Sequence of chain 47.A:
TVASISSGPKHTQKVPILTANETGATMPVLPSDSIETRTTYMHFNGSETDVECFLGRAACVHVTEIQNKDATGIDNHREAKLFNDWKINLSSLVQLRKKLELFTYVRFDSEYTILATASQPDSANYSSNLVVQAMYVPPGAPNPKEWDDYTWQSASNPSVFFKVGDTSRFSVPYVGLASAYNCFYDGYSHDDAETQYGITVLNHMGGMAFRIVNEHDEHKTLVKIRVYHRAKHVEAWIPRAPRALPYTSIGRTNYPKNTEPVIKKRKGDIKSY

Sequence of chain 47.C:
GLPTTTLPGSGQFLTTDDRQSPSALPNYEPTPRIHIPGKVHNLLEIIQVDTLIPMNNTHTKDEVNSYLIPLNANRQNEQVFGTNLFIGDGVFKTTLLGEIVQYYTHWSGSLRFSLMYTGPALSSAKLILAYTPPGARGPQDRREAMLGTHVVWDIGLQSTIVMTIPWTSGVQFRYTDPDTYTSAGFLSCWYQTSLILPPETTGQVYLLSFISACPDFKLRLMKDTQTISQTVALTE

The protein below binds the small molecule below.
Small molecule (SMILES): Cc1cc(CCCCCCCOc2ccc(C3=N[C@@H](C)CO3)cc2)on1

Binding-site contacts:
Ligand atom N2 contacts residue PHE186 of chain 47.A at 3.7 Å.
Ligand atom O1B contacts residue MET221 of chain 47.A at 3.4 Å.
Ligand atom C5 contacts residue PHE186 of chain 47.A at 3.5 Å (hydrophobic).
Ligand atom C4 contacts residue TYR152 of chain 47.A at 3.9 Å (hydrophobic).
Ligand atom C2C contacts residue VAL188 of chain 47.A at 3.2 Å (hydrophobic).
Ligand atom C3C contacts residue VAL188 of chain 47.A at 3.3 Å (hydrophobic).
Ligand atom C6C contacts residue MET221 of chain 47.A at 3.7 Å (hydrophobic).
Ligand atom C31 contacts residue ALA150 of chain 47.A at 3.5 Å (hydrophobic).
Ligand atom C6B contacts residue TYR197 of chain 47.A at 3.6 Å (hydrophobic).
Ligand atom C4A contacts residue ASN219 of chain 47.A at 3.5 Å.
Ligand atom O1 contacts residue VAL188 of chain 47.A at 3.8 Å.
Ligand atom C5 contacts residue TYR152 of chain 47.A at 3.8 Å (hydrophobic).
Ligand atom C6C contacts residue VAL191 of chain 47.A at 3.2 Å (hydrophobic).
Ligand atom CM1 contacts residue SER107 of chain 47.A at 3.9 Å.
Ligand atom C3B contacts residue MET221 of chain 47.A at 3.8 Å (hydrophobic).
Ligand atom C5B contacts residue TYR197 of chain 47.A at 3.7 Å (hydrophobic).
Ligand atom C2B contacts residue MET221 of chain 47.A at 3.5 Å (hydrophobic).
Ligand atom C3 contacts residue PRO174 of chain 47.A at 3.8 Å (hydrophobic).
Ligand atom C7C contacts residue TYR197 of chain 47.A at 3.8 Å (hydrophobic).
Ligand atom C5C contacts residue TYR128 of chain 47.A at 3.5 Å (hydrophobic).
Ligand atom C4 contacts residue MET224 of chain 47.A at 3.8 Å (hydrophobic).
Ligand atom C4C contacts residue TYR152 of chain 47.A at 3.8 Å (hydrophobic).
Ligand atom C4 contacts residue PHE186 of chain 47.A at 3.6 Å (hydrophobic).
Ligand atom C31 contacts residue SER175 of chain 47.A at 3.6 Å.
Ligand atom O1 contacts residue TYR152 of chain 47.A at 3.9 Å.
Ligand atom C4B contacts residue LEU106 of chain 47.A at 3.7 Å (hydrophobic).
Ligand atom C7C contacts residue TYR128 of chain 47.A at 3.6 Å (hydrophobic).
Ligand atom N2 contacts residue ALA24 of chain 47.C at 3.4 Å.
Ligand atom C31 contacts residue VAL176 of chain 47.A at 3.3 Å (hydrophobic).
Ligand atom C1B contacts residue MET221 of chain 47.A at 3.8 Å (hydrophobic).
Ligand atom C3 contacts residue PHE186 of chain 47.A at 3.8 Å (hydrophobic).
Ligand atom O1B contacts residue TYR128 of chain 47.A at 3.9 Å.
Ligand atom C3C contacts residue TYR128 of chain 47.A at 3.9 Å (hydrophobic).
Ligand atom C6B contacts residue LEU106 of chain 47.A at 3.9 Å (hydrophobic).
Ligand atom C5C contacts residue ILE104 of chain 47.A at 3.8 Å (hydrophobic).
Ligand atom C31 contacts residue PRO174 of chain 47.A at 3.4 Å (hydrophobic).
Ligand atom N3A contacts residue ASN219 of chain 47.A at 3.0 Å (h-bond).
Ligand atom O1 contacts residue ALA24 of chain 47.C at 3.6 Å.
Ligand atom C5B contacts residue LEU106 of chain 47.A at 3.5 Å (hydrophobic).
Ligand atom O1 contacts residue PHE186 of chain 47.A at 3.5 Å.